Binding-site contacts:
Ligand atom N5 contacts residue TRP433 of chain 1.A at 3.7 Å.
Ligand atom O7 contacts residue TRP433 of chain 1.A at 4.3 Å.
Ligand atom O6 contacts residue VAL307 of chain 1.A at 3.3 Å.
Ligand atom C6 contacts residue GLU466 of chain 1.A at 4.0 Å.
Ligand atom C1 contacts residue TRP393 of chain 1.A at 3.8 Å (hydrophobic).
Ligand atom C7 contacts residue TRP464 of chain 1.A at 3.4 Å (hydrophobic).
Ligand atom C7 contacts residue TYR418 of chain 1.A at 3.5 Å (hydrophobic).
Ligand atom O4 contacts residue GLU466 of chain 1.A at 2.6 Å (salt-bridge).
Ligand atom O7 contacts residue TRP464 of chain 1.A at 3.3 Å.
Ligand atom N5 contacts residue GLU345 of chain 1.A at 2.9 Å (salt-bridge).
Ligand atom C1 contacts residue GLU345 of chain 1.A at 3.1 Å.
Ligand atom C7 contacts residue ASP344 of chain 1.A at 3.7 Å.
Ligand atom O7 contacts residue TYR418 of chain 1.A at 2.7 Å (h-bond).
Ligand atom C3 contacts residue ARG193 of chain 1.A at 4.1 Å.
Ligand atom O3 contacts residue ARG193 of chain 1.A at 3.0 Å (salt-bridge).
Ligand atom C3 contacts residue GLU345 of chain 1.A at 4.3 Å.
Ligand atom C2 contacts residue ASP344 of chain 1.A at 3.7 Å.
Ligand atom C6 contacts residue TRP433 of chain 1.A at 3.3 Å (hydrophobic).
Ligand atom C1 contacts residue TRP433 of chain 1.A at 3.8 Å (hydrophobic).
Ligand atom N2 contacts residue ASP344 of chain 1.A at 2.8 Å (salt-bridge).
Ligand atom O3 contacts residue HIS281 of chain 1.A at 4.0 Å.
Ligand atom C8 contacts residue TRP464 of chain 1.A at 3.5 Å (hydrophobic).
Ligand atom N2 contacts residue TRP464 of chain 1.A at 4.0 Å.
Ligand atom C2 contacts residue GLU345 of chain 1.A at 3.2 Å.
Ligand atom C8 contacts residue ASP344 of chain 1.A at 3.6 Å.
Ligand atom C4 contacts residue ARG193 of chain 1.A at 4.1 Å.
Ligand atom O4 contacts residue TRP464 of chain 1.A at 3.9 Å.
Ligand atom N2 contacts residue GLU345 of chain 1.A at 3.9 Å.
Ligand atom C8 contacts residue TYR418 of chain 1.A at 3.5 Å (hydrophobic).
Ligand atom C5 contacts residue TRP433 of chain 1.A at 3.5 Å (hydrophobic).
Ligand atom C8 contacts residue TRP375 of chain 1.A at 3.4 Å (hydrophobic).
Ligand atom C3 contacts residue TRP464 of chain 1.A at 4.0 Å (hydrophobic).
Ligand atom C6 contacts residue LEU431 of chain 1.A at 4.2 Å (hydrophobic).
Ligand atom O6 contacts residue GLU466 of chain 1.A at 4.1 Å.
Ligand atom C4 contacts residue GLU466 of chain 1.A at 3.4 Å.
Ligand atom C7 contacts residue TRP393 of chain 1.A at 4.0 Å (hydrophobic).
Ligand atom O7 contacts residue TRP393 of chain 1.A at 3.7 Å.
Ligand atom C8 contacts residue TRP393 of chain 1.A at 3.8 Å (hydrophobic).
Ligand atom O3 contacts residue TRP464 of chain 1.A at 3.4 Å.
Ligand atom O4 contacts residue ARG193 of chain 1.A at 3.8 Å.

Sequence of chain 1.A:
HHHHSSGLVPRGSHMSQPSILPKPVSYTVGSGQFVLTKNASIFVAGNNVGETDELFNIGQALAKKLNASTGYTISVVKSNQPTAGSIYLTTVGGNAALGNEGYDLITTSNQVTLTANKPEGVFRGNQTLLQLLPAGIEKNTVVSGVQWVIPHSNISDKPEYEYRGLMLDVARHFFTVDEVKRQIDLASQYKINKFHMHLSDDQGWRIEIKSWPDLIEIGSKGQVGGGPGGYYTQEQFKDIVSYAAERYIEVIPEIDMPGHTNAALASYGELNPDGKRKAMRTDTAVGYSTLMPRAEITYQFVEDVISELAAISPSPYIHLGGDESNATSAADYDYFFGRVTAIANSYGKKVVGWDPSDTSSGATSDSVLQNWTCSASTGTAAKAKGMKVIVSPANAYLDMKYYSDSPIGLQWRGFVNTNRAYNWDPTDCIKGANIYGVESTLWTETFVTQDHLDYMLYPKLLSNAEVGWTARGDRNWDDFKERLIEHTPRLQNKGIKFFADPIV

This small molecule binds to this protein.
Small molecule (SMILES): CC(=O)N[C@H]1CN[C@H](CO)[C@@H](O)[C@@H]1O